Binding-site contacts:
Ligand atom O7 contacts residue SER76 of chain 1.D at 4.2 Å.
Ligand atom O6 contacts residue HIS77 of chain 1.D at 3.7 Å.
Ligand atom O6 contacts residue ASN74 of chain 1.D at 3.3 Å (h-bond).
Ligand atom C5 contacts residue ASN74 of chain 1.D at 3.3 Å.
Ligand atom C6 contacts residue HIS77 of chain 1.D at 4.5 Å.
Ligand atom O5 contacts residue SER76 of chain 1.D at 3.5 Å (h-bond).
Ligand atom C2 contacts residue ASN74 of chain 1.D at 2.7 Å.
Ligand atom C6 contacts residue ASN74 of chain 1.D at 3.9 Å.
Ligand atom C7 contacts residue ASN74 of chain 1.D at 3.9 Å.
Ligand atom C3 contacts residue ASN74 of chain 1.D at 3.5 Å.
Ligand atom C1 contacts residue ASN74 of chain 1.D at 1.4 Å.
Ligand atom C4 contacts residue ASN74 of chain 1.D at 3.4 Å.
Ligand atom O7 contacts residue ASN74 of chain 1.D at 3.3 Å (h-bond).
Ligand atom O5 contacts residue ASN74 of chain 1.D at 2.4 Å (h-bond).
Ligand atom O3 contacts residue ASN74 of chain 1.D at 4.2 Å.
Ligand atom N2 contacts residue ASN74 of chain 1.D at 3.8 Å.
Ligand atom C1 contacts residue SER76 of chain 1.D at 3.5 Å.
Ligand atom O6 contacts residue SER76 of chain 1.D at 4.4 Å.

The small molecule below binds the protein below.
Small molecule (SMILES): CC(=O)N[C@@H]1[C@@H](O)[C@H](O)[C@@H](CO)O[C@H]1O

Sequence of chain 1.D:
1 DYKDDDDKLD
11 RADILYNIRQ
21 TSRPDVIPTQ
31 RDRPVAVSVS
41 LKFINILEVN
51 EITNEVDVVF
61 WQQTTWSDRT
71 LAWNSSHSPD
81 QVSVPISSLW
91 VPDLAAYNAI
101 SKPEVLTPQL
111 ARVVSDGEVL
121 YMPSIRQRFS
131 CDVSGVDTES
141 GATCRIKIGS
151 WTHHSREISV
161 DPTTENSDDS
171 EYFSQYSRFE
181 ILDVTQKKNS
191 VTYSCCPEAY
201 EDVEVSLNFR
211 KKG